Sequence of chain 6.A:
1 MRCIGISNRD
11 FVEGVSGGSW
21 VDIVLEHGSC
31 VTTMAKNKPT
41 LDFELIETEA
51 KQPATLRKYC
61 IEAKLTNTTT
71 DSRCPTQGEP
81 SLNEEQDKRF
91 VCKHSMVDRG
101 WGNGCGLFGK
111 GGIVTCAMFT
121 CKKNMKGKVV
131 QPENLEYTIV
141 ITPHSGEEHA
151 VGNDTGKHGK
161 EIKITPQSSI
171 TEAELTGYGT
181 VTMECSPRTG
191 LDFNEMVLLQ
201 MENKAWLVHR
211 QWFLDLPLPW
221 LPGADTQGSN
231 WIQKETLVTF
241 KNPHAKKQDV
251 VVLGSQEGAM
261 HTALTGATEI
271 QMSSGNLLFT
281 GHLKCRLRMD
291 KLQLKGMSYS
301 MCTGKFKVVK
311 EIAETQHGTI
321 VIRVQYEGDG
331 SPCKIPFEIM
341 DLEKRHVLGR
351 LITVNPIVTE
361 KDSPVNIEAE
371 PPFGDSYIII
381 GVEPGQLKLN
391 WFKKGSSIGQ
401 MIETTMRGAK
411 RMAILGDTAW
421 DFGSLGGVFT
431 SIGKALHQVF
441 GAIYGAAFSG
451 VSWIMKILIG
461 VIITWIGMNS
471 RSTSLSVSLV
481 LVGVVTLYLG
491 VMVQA

A protein and the small-molecule ligand that binds it are described below.
Small molecule (SMILES): CC(=O)N[C@H]1[C@H](O[C@H]2[C@H](O)[C@@H](NC(C)=O)CO[C@@H]2CO)O[C@H](CO)[C@@H](O)[C@@H]1O

Binding-site contacts:
Ligand atom C8 contacts residue ASN153 of chain 6.A at 4.4 Å.
Ligand atom O5 contacts residue THR155 of chain 6.A at 3.4 Å (h-bond).
Ligand atom C8 contacts residue GLY102 of chain 4.A at 3.6 Å.
Ligand atom C6 contacts residue HIS158 of chain 6.A at 4.2 Å.
Ligand atom O4 contacts residue HIS149 of chain 6.A at 4.3 Å.
Ligand atom C1 contacts residue ASN153 of chain 6.A at 1.4 Å.
Ligand atom O6 contacts residue HIS158 of chain 6.A at 4.2 Å.
Ligand atom C1 contacts residue HIS149 of chain 6.A at 3.5 Å.
Ligand atom N2 contacts residue HIS149 of chain 6.A at 4.3 Å.
Ligand atom C7 contacts residue HIS149 of chain 6.A at 4.3 Å.
Ligand atom O5 contacts residue ASN153 of chain 6.A at 2.2 Å (h-bond).
Ligand atom C3 contacts residue HIS149 of chain 6.A at 4.0 Å.
Ligand atom C5 contacts residue THR155 of chain 6.A at 4.0 Å.
Ligand atom C5 contacts residue HIS158 of chain 6.A at 4.4 Å.
Ligand atom O3 contacts residue HIS149 of chain 6.A at 4.0 Å.
Ligand atom N2 contacts residue ASN153 of chain 6.A at 3.1 Å (h-bond).
Ligand atom C4 contacts residue HIS149 of chain 6.A at 3.4 Å.
Ligand atom O5 contacts residue HIS158 of chain 6.A at 3.4 Å.
Ligand atom C2 contacts residue ASN153 of chain 6.A at 2.6 Å.
Ligand atom C6 contacts residue GLY156 of chain 6.A at 4.0 Å.
Ligand atom C1 contacts residue THR155 of chain 6.A at 3.3 Å.
Ligand atom O5 contacts residue HIS149 of chain 6.A at 3.6 Å.
Ligand atom C4 contacts residue ASN153 of chain 6.A at 4.2 Å.
Ligand atom C5 contacts residue GLY156 of chain 6.A at 4.3 Å.
Ligand atom C2 contacts residue HIS149 of chain 6.A at 3.5 Å.
Ligand atom C1 contacts residue HIS158 of chain 6.A at 4.1 Å.
Ligand atom C3 contacts residue ASN153 of chain 6.A at 3.9 Å.
Ligand atom O5 contacts residue GLY156 of chain 6.A at 4.2 Å.
Ligand atom O7 contacts residue HIS149 of chain 6.A at 3.3 Å.
Ligand atom C5 contacts residue ASN153 of chain 6.A at 3.6 Å.
Ligand atom C5 contacts residue HIS149 of chain 6.A at 3.6 Å.
Ligand atom C7 contacts residue ASN153 of chain 6.A at 4.1 Å.
Ligand atom C6 contacts residue HIS149 of chain 6.A at 4.3 Å.
Ligand atom O6 contacts residue HIS149 of chain 6.A at 3.2 Å.

Sequence of chain 4.A:
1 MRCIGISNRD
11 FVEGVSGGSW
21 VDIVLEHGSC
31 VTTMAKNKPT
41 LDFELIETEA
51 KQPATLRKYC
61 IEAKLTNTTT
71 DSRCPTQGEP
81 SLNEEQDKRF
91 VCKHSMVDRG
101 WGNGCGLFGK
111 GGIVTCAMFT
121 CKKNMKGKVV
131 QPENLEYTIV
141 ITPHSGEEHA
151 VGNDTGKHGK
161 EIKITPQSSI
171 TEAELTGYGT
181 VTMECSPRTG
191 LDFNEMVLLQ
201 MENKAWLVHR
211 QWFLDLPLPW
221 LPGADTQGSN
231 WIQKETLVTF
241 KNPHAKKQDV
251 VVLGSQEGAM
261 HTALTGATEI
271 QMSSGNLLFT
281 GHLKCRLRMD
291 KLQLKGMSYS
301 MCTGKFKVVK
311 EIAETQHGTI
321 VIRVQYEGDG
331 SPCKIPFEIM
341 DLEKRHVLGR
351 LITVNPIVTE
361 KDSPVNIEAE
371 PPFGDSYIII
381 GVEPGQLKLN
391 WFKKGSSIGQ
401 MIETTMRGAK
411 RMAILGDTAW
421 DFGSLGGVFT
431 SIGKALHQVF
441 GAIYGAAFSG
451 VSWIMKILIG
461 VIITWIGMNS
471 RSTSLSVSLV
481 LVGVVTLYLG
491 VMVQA